Sequence of chain 1.A:
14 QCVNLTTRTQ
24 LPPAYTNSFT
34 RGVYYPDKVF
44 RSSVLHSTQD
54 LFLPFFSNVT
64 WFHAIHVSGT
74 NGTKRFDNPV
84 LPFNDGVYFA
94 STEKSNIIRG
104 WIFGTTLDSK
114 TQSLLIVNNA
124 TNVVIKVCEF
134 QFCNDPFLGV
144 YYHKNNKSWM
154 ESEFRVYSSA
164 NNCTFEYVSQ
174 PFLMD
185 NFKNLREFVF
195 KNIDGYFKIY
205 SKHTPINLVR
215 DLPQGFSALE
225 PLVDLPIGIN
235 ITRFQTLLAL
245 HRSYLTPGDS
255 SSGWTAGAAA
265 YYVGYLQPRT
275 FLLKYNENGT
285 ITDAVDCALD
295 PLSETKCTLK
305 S

Binding-site contacts:
Ligand atom O5 contacts residue THR124 of chain 1.A at 4.1 Å.
Ligand atom C1 contacts residue CA1 of chain 1.T at 4.1 Å.
Ligand atom C4 contacts residue ASN122 of chain 1.A at 4.3 Å.
Ligand atom C5 contacts residue ASN122 of chain 1.A at 3.7 Å.
Ligand atom C8 contacts residue GLU154 of chain 1.A at 3.9 Å.
Ligand atom C3 contacts residue ASN122 of chain 1.A at 3.8 Å.
Ligand atom O5 contacts residue VAL127 of chain 1.A at 4.2 Å.
Ligand atom C7 contacts residue GLU154 of chain 1.A at 4.0 Å.
Ligand atom O5 contacts residue CA1 of chain 1.T at 3.7 Å.
Ligand atom O7 contacts residue ASN122 of chain 1.A at 3.9 Å.
Ligand atom O6 contacts residue CA1 of chain 1.T at 4.4 Å.
Ligand atom N2 contacts residue THR124 of chain 1.A at 4.0 Å.
Ligand atom C5 contacts residue ASN125 of chain 1.A at 4.2 Å.
Ligand atom C2 contacts residue THR124 of chain 1.A at 4.1 Å.
Ligand atom C5 contacts residue THR124 of chain 1.A at 4.2 Å.
Ligand atom C7 contacts residue ASN122 of chain 1.A at 3.3 Å.
Ligand atom C3 contacts residue THR124 of chain 1.A at 4.2 Å.
Ligand atom C2 contacts residue CA1 of chain 1.T at 4.1 Å.
Ligand atom O6 contacts residue VAL127 of chain 1.A at 4.0 Å.
Ligand atom C1 contacts residue ASN122 of chain 1.A at 1.4 Å.
Ligand atom C2 contacts residue ASN122 of chain 1.A at 2.5 Å.
Ligand atom C1 contacts residue THR124 of chain 1.A at 3.3 Å.
Ligand atom C6 contacts residue VAL127 of chain 1.A at 3.5 Å (hydrophobic).
Ligand atom C8 contacts residue ASN122 of chain 1.A at 4.3 Å.
Ligand atom O7 contacts residue GLU154 of chain 1.A at 3.4 Å (salt-bridge).
Ligand atom N2 contacts residue ASN122 of chain 1.A at 2.6 Å (h-bond).
Ligand atom O5 contacts residue ASN122 of chain 1.A at 2.4 Å (h-bond).

This protein binds this small molecule.
Small molecule (SMILES): CC(=O)N[C@@H]1[C@@H](O)[C@H](O)[C@@H](CO)O[C@H]1O